Sequence of chain 1.B:
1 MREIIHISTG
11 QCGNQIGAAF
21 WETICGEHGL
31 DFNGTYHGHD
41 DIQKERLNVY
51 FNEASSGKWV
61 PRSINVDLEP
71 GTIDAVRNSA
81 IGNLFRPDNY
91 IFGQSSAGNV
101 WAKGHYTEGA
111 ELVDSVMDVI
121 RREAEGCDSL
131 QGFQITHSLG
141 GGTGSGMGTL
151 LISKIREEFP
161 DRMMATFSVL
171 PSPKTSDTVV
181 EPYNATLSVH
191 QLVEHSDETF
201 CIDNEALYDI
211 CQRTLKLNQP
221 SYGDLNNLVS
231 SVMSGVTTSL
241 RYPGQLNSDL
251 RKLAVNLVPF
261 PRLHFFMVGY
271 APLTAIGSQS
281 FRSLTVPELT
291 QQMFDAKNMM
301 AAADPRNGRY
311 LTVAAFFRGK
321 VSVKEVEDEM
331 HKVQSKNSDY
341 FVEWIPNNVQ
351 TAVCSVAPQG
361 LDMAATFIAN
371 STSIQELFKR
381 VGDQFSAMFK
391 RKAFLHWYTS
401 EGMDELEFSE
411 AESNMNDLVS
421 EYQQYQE

A small-molecule ligand and the protein it binds are described below.
Small molecule (SMILES): C/C(=C\c1csc(C)n1)[C@@H]1C[C@@H]2O[C@@H]2CCC[C@H](C)[C@H](O)[C@@H](C)C(=O)C(C)(C)[C@@H](O)CC(=O)O1

Binding-site contacts:
Ligand atom N20 contacts residue LEU273 of chain 1.B at 3.8 Å.
Ligand atom C24 contacts residue LEU273 of chain 1.B at 3.9 Å (hydrophobic).
Ligand atom N20 contacts residue THR274 of chain 1.B at 3.2 Å (h-bond).
Ligand atom C75 contacts residue LEU215 of chain 1.B at 3.4 Å (hydrophobic).
Ligand atom C64 contacts residue ALA275 of chain 1.B at 3.9 Å (hydrophobic).
Ligand atom C43 contacts residue CYS211 of chain 1.B at 3.5 Å (hydrophobic).
Ligand atom C16 contacts residue THR274 of chain 1.B at 3.4 Å.
Ligand atom C72 contacts residue THR274 of chain 1.B at 4.0 Å.
Ligand atom C3 contacts residue LEU273 of chain 1.B at 4.0 Å (hydrophobic).
Ligand atom C43 contacts residue ASP224 of chain 1.B at 4.0 Å.
Ligand atom C12 contacts residue THR274 of chain 1.B at 3.6 Å.
Ligand atom O58 contacts residue LEU217 of chain 1.B at 3.3 Å.
Ligand atom O58 contacts residue LEU215 of chain 1.B at 3.4 Å.
Ligand atom C72 contacts residue LEU215 of chain 1.B at 3.4 Å (hydrophobic).
Ligand atom C10 contacts residue LEU273 of chain 1.B at 3.9 Å (hydrophobic).
Ligand atom C16 contacts residue PRO272 of chain 1.B at 3.9 Å (hydrophobic).
Ligand atom C51 contacts residue LEU217 of chain 1.B at 4.0 Å (hydrophobic).
Ligand atom O76 contacts residue LEU273 of chain 1.B at 3.5 Å.
Ligand atom C15 contacts residue PRO272 of chain 1.B at 3.9 Å (hydrophobic).
Ligand atom O76 contacts residue LEU215 of chain 1.B at 3.1 Å.
Ligand atom O70 contacts residue THR274 of chain 1.B at 3.7 Å.
Ligand atom C75 contacts residue THR274 of chain 1.B at 3.5 Å.
Ligand atom C16 contacts residue ARG282 of chain 1.B at 3.7 Å.
Ligand atom C47 contacts residue LEU217 of chain 1.B at 3.3 Å (hydrophobic).
Ligand atom C64 contacts residue ILE276 of chain 1.B at 3.5 Å (hydrophobic).
Ligand atom S1 contacts residue GLN279 of chain 1.B at 3.6 Å.
Ligand atom C53 contacts residue LEU217 of chain 1.B at 3.7 Å (hydrophobic).
Ligand atom C27 contacts residue LEU228 of chain 1.B at 3.6 Å (hydrophobic).
Ligand atom C10 contacts residue PRO272 of chain 1.B at 3.9 Å (hydrophobic).
Ligand atom C5 contacts residue THR274 of chain 1.B at 4.0 Å.
Ligand atom C15 contacts residue THR274 of chain 1.B at 3.4 Å.
Ligand atom O76 contacts residue THR274 of chain 1.B at 2.8 Å (h-bond).
Ligand atom C41 contacts residue LEU215 of chain 1.B at 3.8 Å (hydrophobic).
Ligand atom O49 contacts residue ASP224 of chain 1.B at 2.9 Å.
Ligand atom C10 contacts residue THR274 of chain 1.B at 3.4 Å.
Ligand atom C43 contacts residue LEU228 of chain 1.B at 4.0 Å (hydrophobic).
Ligand atom C64 contacts residue LEU215 of chain 1.B at 3.5 Å (hydrophobic).
Ligand atom C43 contacts residue LEU215 of chain 1.B at 4.0 Å (hydrophobic).
Ligand atom N20 contacts residue PRO272 of chain 1.B at 3.7 Å.
Ligand atom C60 contacts residue ILE276 of chain 1.B at 3.4 Å (hydrophobic).